Binding-site contacts:
Ligand atom C7 contacts residue CYS617 of chain 1.C at 3.5 Å (hydrophobic).
Ligand atom N2 contacts residue CYS617 of chain 1.C at 4.4 Å.
Ligand atom N2 contacts residue THR618 of chain 1.C at 4.5 Å.
Ligand atom C7 contacts residue THR618 of chain 1.C at 4.1 Å.
Ligand atom C8 contacts residue THR618 of chain 1.C at 3.5 Å.
Ligand atom C2 contacts residue ASN616 of chain 1.C at 2.5 Å.
Ligand atom O5 contacts residue ASN616 of chain 1.C at 2.4 Å (h-bond).
Ligand atom C8 contacts residue CYS617 of chain 1.C at 3.9 Å (hydrophobic).
Ligand atom C7 contacts residue GLN644 of chain 1.C at 4.2 Å.
Ligand atom O7 contacts residue THR618 of chain 1.C at 4.2 Å.
Ligand atom O7 contacts residue ASN616 of chain 1.C at 3.2 Å (h-bond).
Ligand atom N2 contacts residue ASN616 of chain 1.C at 2.9 Å (h-bond).
Ligand atom O7 contacts residue CYS617 of chain 1.C at 2.6 Å (h-bond).
Ligand atom C5 contacts residue ASN616 of chain 1.C at 3.7 Å.
Ligand atom O7 contacts residue GLN644 of chain 1.C at 3.0 Å (h-bond).
Ligand atom C1 contacts residue ASN616 of chain 1.C at 1.4 Å.
Ligand atom C4 contacts residue ASN616 of chain 1.C at 4.2 Å.
Ligand atom C7 contacts residue ASN616 of chain 1.C at 3.4 Å.
Ligand atom C3 contacts residue ASN616 of chain 1.C at 3.8 Å.

Sequence of chain 1.C:
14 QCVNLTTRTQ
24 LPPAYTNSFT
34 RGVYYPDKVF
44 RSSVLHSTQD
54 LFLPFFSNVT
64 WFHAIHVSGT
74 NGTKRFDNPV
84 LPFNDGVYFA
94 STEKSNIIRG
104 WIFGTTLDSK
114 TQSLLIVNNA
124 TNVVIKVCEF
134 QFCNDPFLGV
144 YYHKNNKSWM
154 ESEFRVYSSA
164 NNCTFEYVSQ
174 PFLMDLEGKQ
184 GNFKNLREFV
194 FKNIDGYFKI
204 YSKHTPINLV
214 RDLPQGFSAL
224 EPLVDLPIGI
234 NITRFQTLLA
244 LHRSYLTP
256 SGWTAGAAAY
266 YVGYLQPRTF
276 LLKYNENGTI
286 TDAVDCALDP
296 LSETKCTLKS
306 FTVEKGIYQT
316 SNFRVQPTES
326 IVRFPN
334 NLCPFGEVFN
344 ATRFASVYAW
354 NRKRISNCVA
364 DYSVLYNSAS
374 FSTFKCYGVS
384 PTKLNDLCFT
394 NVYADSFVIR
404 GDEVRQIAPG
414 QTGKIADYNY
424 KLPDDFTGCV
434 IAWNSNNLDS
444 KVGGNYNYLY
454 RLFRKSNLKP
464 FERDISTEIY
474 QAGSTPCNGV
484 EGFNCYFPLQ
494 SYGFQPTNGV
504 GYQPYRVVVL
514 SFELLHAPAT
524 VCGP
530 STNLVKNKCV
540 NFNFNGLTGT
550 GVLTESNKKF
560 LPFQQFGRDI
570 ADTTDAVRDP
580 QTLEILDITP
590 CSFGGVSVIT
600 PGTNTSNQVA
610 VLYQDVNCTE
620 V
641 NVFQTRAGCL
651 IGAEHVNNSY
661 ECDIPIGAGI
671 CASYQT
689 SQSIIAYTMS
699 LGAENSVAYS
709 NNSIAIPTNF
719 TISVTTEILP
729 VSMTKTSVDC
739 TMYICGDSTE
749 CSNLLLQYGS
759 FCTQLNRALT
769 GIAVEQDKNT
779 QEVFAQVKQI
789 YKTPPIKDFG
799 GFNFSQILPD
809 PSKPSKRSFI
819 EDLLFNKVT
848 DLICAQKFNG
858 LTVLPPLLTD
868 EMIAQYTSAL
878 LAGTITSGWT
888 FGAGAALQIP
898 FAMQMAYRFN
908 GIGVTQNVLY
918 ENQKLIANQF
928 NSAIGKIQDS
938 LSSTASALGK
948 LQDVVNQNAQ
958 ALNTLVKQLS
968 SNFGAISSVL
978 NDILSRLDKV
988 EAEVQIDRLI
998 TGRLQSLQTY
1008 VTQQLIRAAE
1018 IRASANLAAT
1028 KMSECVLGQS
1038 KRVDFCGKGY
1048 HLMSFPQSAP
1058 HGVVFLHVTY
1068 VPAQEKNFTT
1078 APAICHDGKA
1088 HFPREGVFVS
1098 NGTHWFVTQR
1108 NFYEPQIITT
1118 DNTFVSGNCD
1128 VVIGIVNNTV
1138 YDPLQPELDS

A small-molecule ligand and the protein it binds are described below.
Small molecule (SMILES): CC(=O)N[C@@H]1[C@@H](O)[C@H](O)[C@@H](CO)O[C@H]1O